Binding-site contacts:
Ligand atom O2 contacts residue LYS122 of chain 1.A at 3.3 Å (salt-bridge).
Ligand atom O1 contacts residue PHE245 of chain 1.A at 4.0 Å.
Ligand atom O3 contacts residue MET106 of chain 1.A at 4.0 Å.
Ligand atom C4 contacts residue CO1 of chain 1.B at 2.8 Å.
Ligand atom C2 contacts residue ARG254 of chain 1.A at 3.4 Å.
Ligand atom C5 contacts residue GLU124 of chain 1.A at 3.6 Å.
Ligand atom C3 contacts residue ILE76 of chain 1.A at 4.0 Å (hydrophobic).
Ligand atom C5 contacts residue PHE201 of chain 1.A at 3.8 Å (hydrophobic).
Ligand atom O5 contacts residue PHE201 of chain 1.A at 3.7 Å.
Ligand atom O4 contacts residue CO1 of chain 1.B at 2.1 Å.
Ligand atom O2 contacts residue ARG254 of chain 1.A at 3.4 Å (salt-bridge).
Ligand atom C5 contacts residue CYS114 of chain 1.A at 3.6 Å (hydrophobic).
Ligand atom O5 contacts residue GLU124 of chain 1.A at 2.7 Å (salt-bridge).
Ligand atom C3 contacts residue GLU215 of chain 1.A at 3.8 Å.
Ligand atom C4 contacts residue GLU215 of chain 1.A at 3.4 Å.
Ligand atom C4 contacts residue LYS122 of chain 1.A at 3.9 Å.
Ligand atom O4 contacts residue HIS117 of chain 1.A at 3.1 Å (h-bond).
Ligand atom O5 contacts residue HIS199 of chain 1.A at 3.0 Å (h-bond).
Ligand atom O4 contacts residue GLU124 of chain 1.A at 2.8 Å (salt-bridge).
Ligand atom O5 contacts residue GLU215 of chain 1.A at 4.0 Å.
Ligand atom C4 contacts residue HIS117 of chain 1.A at 3.9 Å.
Ligand atom C5 contacts residue CO1 of chain 1.B at 2.9 Å.
Ligand atom O3 contacts residue GLU215 of chain 1.A at 3.2 Å (salt-bridge).
Ligand atom O4 contacts residue LYS122 of chain 1.A at 3.4 Å (salt-bridge).
Ligand atom C4 contacts residue GLU124 of chain 1.A at 3.0 Å.
Ligand atom O3 contacts residue LYS104 of chain 1.A at 3.6 Å.
Ligand atom C5 contacts residue GLU215 of chain 1.A at 3.7 Å.
Ligand atom C1 contacts residue ARG254 of chain 1.A at 3.8 Å.
Ligand atom O5 contacts residue TYR126 of chain 1.A at 3.8 Å.
Ligand atom C3 contacts residue MET106 of chain 1.A at 4.0 Å (hydrophobic).
Ligand atom O5 contacts residue CO1 of chain 1.B at 2.2 Å.
Ligand atom O3 contacts residue LYS122 of chain 1.A at 3.6 Å.
Ligand atom C1 contacts residue CYS114 of chain 1.A at 3.9 Å (hydrophobic).
Ligand atom C2 contacts residue ILE76 of chain 1.A at 3.7 Å (hydrophobic).
Ligand atom O5 contacts residue HIS117 of chain 1.A at 3.3 Å (h-bond).
Ligand atom O1 contacts residue ARG254 of chain 1.A at 3.0 Å (salt-bridge).
Ligand atom O1 contacts residue PHE53 of chain 1.A at 3.8 Å.
Ligand atom O4 contacts residue HIS119 of chain 1.A at 2.9 Å (h-bond).
Ligand atom C5 contacts residue HIS117 of chain 1.A at 3.6 Å.
Ligand atom O2 contacts residue GLU222 of chain 1.A at 3.3 Å (salt-bridge).

Sequence of chain 1.A:
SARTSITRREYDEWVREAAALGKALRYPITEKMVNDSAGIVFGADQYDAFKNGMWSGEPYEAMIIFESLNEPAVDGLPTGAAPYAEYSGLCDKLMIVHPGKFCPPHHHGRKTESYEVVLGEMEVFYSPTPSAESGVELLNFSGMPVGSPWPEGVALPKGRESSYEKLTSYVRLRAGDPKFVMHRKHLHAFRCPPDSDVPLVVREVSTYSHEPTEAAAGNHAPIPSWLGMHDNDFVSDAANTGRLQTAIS

A protein and the small-molecule ligand that binds it are described below.
Small molecule (SMILES): OC[C@@H](O)C(O)[C@@H](O)CO